Sequence of chain 2.A:
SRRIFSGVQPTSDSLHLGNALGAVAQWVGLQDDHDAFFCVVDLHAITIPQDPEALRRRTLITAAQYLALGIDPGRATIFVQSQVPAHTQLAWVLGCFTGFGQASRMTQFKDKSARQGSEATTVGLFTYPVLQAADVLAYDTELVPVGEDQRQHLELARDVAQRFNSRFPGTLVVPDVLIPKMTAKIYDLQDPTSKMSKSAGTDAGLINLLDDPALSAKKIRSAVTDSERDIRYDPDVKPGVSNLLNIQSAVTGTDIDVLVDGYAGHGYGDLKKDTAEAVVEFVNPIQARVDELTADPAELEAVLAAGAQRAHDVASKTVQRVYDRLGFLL

The protein below binds the small molecule below.
Small molecule (SMILES): CNC1=NC(=O)[C@H]([C@H](C)c2c[nH]c3ccccc23)O1

Binding-site contacts:
Ligand atom C19 contacts residue GLN138 of chain 2.A at 3.4 Å.
Ligand atom N02 contacts residue TYR134 of chain 2.A at 3.1 Å.
Ligand atom C16 contacts residue GLY13 of chain 2.A at 3.8 Å.
Ligand atom C16 contacts residue SER12 of chain 2.A at 3.9 Å.
Ligand atom C10 contacts residue GLN15 of chain 2.A at 3.4 Å.
Ligand atom C03 contacts residue TYR134 of chain 2.A at 3.3 Å (hydrophobic).
Ligand atom C09 contacts residue GLN156 of chain 2.A at 3.6 Å.
Ligand atom C10 contacts residue VAL47 of chain 2.A at 3.7 Å (hydrophobic).
Ligand atom O06 contacts residue ATP1 of chain 2.B at 3.2 Å (h-bond).
Ligand atom C11 contacts residue GLN138 of chain 2.A at 3.8 Å.
Ligand atom O08 contacts residue HIS50 of chain 2.A at 3.3 Å (h-bond).
Ligand atom N13 contacts residue GLN138 of chain 2.A at 3.5 Å.
Ligand atom C12 contacts residue ASP141 of chain 2.A at 3.8 Å.
Ligand atom C07 contacts residue GLN156 of chain 2.A at 3.7 Å.
Ligand atom C05 contacts residue GLN156 of chain 2.A at 3.3 Å.
Ligand atom C03 contacts residue HIS50 of chain 2.A at 3.6 Å.
Ligand atom N13 contacts residue HIS50 of chain 2.A at 3.7 Å.
Ligand atom N04 contacts residue GLN15 of chain 2.A at 3.7 Å.
Ligand atom O06 contacts residue MG1 of chain 2.C at 3.2 Å.
Ligand atom C07 contacts residue GLN138 of chain 2.A at 3.5 Å.
Ligand atom C12 contacts residue HIS50 of chain 2.A at 3.4 Å.
Ligand atom O08 contacts residue TYR134 of chain 2.A at 3.7 Å.
Ligand atom N13 contacts residue ASP141 of chain 2.A at 3.0 Å (salt-bridge).
Ligand atom C12 contacts residue GLN138 of chain 2.A at 3.8 Å.
Ligand atom C15 contacts residue PHE11 of chain 2.A at 3.6 Å (hydrophobic).
Ligand atom N02 contacts residue GLN15 of chain 2.A at 3.8 Å.
Ligand atom N02 contacts residue HIS50 of chain 2.A at 2.9 Å (h-bond).
Ligand atom C17 contacts residue GLY13 of chain 2.A at 3.8 Å.
Ligand atom O06 contacts residue GLN156 of chain 2.A at 2.4 Å (h-bond).
Ligand atom C18 contacts residue GLN138 of chain 2.A at 3.4 Å.
Ligand atom C17 contacts residue VAL152 of chain 2.A at 3.5 Å (hydrophobic).
Ligand atom C10 contacts residue ATP1 of chain 2.B at 3.9 Å.
Ligand atom C18 contacts residue GLY13 of chain 2.A at 3.7 Å.
Ligand atom N04 contacts residue TYR134 of chain 2.A at 3.6 Å.
Ligand atom C01 contacts residue GLN15 of chain 2.A at 3.4 Å.
Ligand atom C14 contacts residue GLN138 of chain 2.A at 3.5 Å.
Ligand atom C01 contacts residue THR53 of chain 2.A at 3.9 Å.
Ligand atom C17 contacts residue GLN138 of chain 2.A at 3.8 Å.
Ligand atom C05 contacts residue ATP1 of chain 2.B at 3.7 Å.
Ligand atom C01 contacts residue TYR134 of chain 2.A at 3.6 Å (hydrophobic).